A small-molecule ligand and the protein it binds are described below.
Small molecule (SMILES): Cc1noc(C)c1-c1cc(C(N)=O)c2c3ccc(C(C)(C)O)cc3n(Cc3ccccc3)c2c1

Binding-site contacts:
Ligand atom C10 contacts residue ILE106 of chain 1.B at 3.9 Å (hydrophobic).
Ligand atom C14 contacts residue ASP48 of chain 1.B at 3.9 Å.
Ligand atom C29 contacts residue PHE43 of chain 1.B at 3.5 Å (hydrophobic).
Ligand atom C14 contacts residue PRO42 of chain 1.B at 3.8 Å (hydrophobic).
Ligand atom O33 contacts residue ASP48 of chain 1.B at 3.0 Å (salt-bridge).
Ligand atom N7 contacts residue LEU52 of chain 1.B at 3.5 Å.
Ligand atom C21 contacts residue TRP41 of chain 1.B at 3.9 Å (hydrophobic).
Ligand atom C22 contacts residue ILE106 of chain 1.B at 3.7 Å (hydrophobic).
Ligand atom N34 contacts residue PRO46 of chain 1.B at 3.2 Å (h-bond).
Ligand atom C12 contacts residue PRO42 of chain 1.B at 3.5 Å (hydrophobic).
Ligand atom C2 contacts residue TRP41 of chain 1.B at 3.6 Å (hydrophobic).
Ligand atom C13 contacts residue LEU52 of chain 1.B at 3.8 Å (hydrophobic).
Ligand atom N34 contacts residue GLN45 of chain 1.B at 3.2 Å (h-bond).
Ligand atom C21 contacts residue ILE106 of chain 1.B at 3.6 Å (hydrophobic).
Ligand atom C4 contacts residue TRP41 of chain 1.B at 3.7 Å (hydrophobic).
Ligand atom C1 contacts residue TRP41 of chain 1.B at 3.8 Å (hydrophobic).
Ligand atom C5 contacts residue TRP41 of chain 1.B at 3.9 Å (hydrophobic).
Ligand atom O33 contacts residue PRO46 of chain 1.B at 3.6 Å (h-bond).
Ligand atom C3 contacts residue TRP41 of chain 1.B at 3.6 Å (hydrophobic).
Ligand atom C4 contacts residue LEU52 of chain 1.B at 3.3 Å (hydrophobic).
Ligand atom C21 contacts residue MET109 of chain 1.B at 3.7 Å (hydrophobic).
Ligand atom C22 contacts residue TRP41 of chain 1.B at 3.6 Å (hydrophobic).
Ligand atom C25 contacts residue ILE106 of chain 1.B at 3.8 Å (hydrophobic).
Ligand atom C14 contacts residue VAL47 of chain 1.B at 3.9 Å (hydrophobic).
Ligand atom C5 contacts residue LEU52 of chain 1.B at 3.6 Å (hydrophobic).
Ligand atom C22 contacts residue PRO42 of chain 1.B at 3.9 Å (hydrophobic).
Ligand atom O33 contacts residue LEU52 of chain 1.B at 3.8 Å.
Ligand atom C20 contacts residue MET109 of chain 1.B at 3.8 Å (hydrophobic).
Ligand atom C8 contacts residue LEU52 of chain 1.B at 3.7 Å (hydrophobic).
Ligand atom O27 contacts residue ASN100 of chain 1.B at 3.2 Å (h-bond).
Ligand atom N26 contacts residue ASN100 of chain 1.B at 3.7 Å.
Ligand atom C9 contacts residue LEU52 of chain 1.B at 3.6 Å (hydrophobic).
Ligand atom N34 contacts residue PRO42 of chain 1.B at 2.9 Å (h-bond).
Ligand atom C14 contacts residue PRO46 of chain 1.B at 3.8 Å (hydrophobic).
Ligand atom C3 contacts residue LEU52 of chain 1.B at 3.7 Å (hydrophobic).
Ligand atom C13 contacts residue PRO42 of chain 1.B at 3.7 Å (hydrophobic).
Ligand atom C28 contacts residue LEU54 of chain 1.B at 3.7 Å (hydrophobic).
Ligand atom C29 contacts residue PRO42 of chain 1.B at 3.7 Å (hydrophobic).
Ligand atom C21 contacts residue PRO42 of chain 1.B at 3.8 Å (hydrophobic).
Ligand atom O33 contacts residue VAL47 of chain 1.B at 3.8 Å.

Sequence of chain 1.B:
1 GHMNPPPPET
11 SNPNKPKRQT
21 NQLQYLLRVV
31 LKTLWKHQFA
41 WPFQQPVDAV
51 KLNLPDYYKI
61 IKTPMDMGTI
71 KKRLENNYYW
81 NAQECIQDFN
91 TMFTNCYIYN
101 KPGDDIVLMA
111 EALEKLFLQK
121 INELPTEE